This small molecule binds to this protein.
Small molecule (SMILES): C[C@H](CO)OC[C@@H](C)OC[C@@H](C)OC[C@@H](C)OC[C@@H](C)OC[C@H](C)OC[C@@H](C)O

Sequence of chain 1.B:
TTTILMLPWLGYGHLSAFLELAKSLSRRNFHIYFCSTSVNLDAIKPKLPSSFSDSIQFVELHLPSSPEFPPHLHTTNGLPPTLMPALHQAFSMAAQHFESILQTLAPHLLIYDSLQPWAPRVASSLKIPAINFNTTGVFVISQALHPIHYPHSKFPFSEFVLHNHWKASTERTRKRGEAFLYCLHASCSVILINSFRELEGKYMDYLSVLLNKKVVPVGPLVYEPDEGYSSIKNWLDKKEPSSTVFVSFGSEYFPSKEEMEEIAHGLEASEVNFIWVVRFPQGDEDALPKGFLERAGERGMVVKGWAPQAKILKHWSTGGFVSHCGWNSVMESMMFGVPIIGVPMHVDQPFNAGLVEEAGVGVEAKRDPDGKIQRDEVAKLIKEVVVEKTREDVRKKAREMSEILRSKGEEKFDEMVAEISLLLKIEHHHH

Binding-site contacts:
Ligand atom C15 contacts residue LEU113 of chain 1.B at 4.0 Å (hydrophobic).
Ligand atom O5 contacts residue VAL67 of chain 1.B at 4.5 Å.
Ligand atom O2 contacts residue THR112 of chain 1.B at 4.0 Å.
Ligand atom C18 contacts residue VAL67 of chain 1.B at 3.9 Å (hydrophobic).
Ligand atom C18 contacts residue PHE66 of chain 1.B at 3.3 Å (hydrophobic).
Ligand atom C14 contacts residue LEU113 of chain 1.B at 4.3 Å (hydrophobic).
Ligand atom C11 contacts residue VAL67 of chain 1.B at 4.0 Å (hydrophobic).
Ligand atom C17 contacts residue VAL67 of chain 1.B at 3.9 Å (hydrophobic).
Ligand atom C15 contacts residue THR112 of chain 1.B at 4.1 Å.
Ligand atom C12 contacts residue PHE66 of chain 1.B at 3.9 Å (hydrophobic).
Ligand atom C11 contacts residue PHE66 of chain 1.B at 3.2 Å (hydrophobic).
Ligand atom O5 contacts residue PHE66 of chain 1.B at 3.0 Å (h-bond).
Ligand atom C11 contacts residue GLU68 of chain 1.B at 4.3 Å.
Ligand atom C13 contacts residue VAL67 of chain 1.B at 4.1 Å (hydrophobic).
Ligand atom C14 contacts residue VAL67 of chain 1.B at 4.4 Å (hydrophobic).